Sequence of chain 2.A:
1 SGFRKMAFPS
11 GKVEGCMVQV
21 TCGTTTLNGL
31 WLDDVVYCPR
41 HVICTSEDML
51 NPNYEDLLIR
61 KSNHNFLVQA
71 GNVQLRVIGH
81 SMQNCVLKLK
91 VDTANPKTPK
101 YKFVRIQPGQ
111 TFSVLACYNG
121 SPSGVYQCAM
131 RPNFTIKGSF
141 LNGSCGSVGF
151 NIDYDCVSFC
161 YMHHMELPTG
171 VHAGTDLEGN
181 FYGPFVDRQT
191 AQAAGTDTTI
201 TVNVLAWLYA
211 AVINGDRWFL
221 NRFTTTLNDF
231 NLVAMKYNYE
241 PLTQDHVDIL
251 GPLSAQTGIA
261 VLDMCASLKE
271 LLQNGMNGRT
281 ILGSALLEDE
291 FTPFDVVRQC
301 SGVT

Sequence of chain 1.A:
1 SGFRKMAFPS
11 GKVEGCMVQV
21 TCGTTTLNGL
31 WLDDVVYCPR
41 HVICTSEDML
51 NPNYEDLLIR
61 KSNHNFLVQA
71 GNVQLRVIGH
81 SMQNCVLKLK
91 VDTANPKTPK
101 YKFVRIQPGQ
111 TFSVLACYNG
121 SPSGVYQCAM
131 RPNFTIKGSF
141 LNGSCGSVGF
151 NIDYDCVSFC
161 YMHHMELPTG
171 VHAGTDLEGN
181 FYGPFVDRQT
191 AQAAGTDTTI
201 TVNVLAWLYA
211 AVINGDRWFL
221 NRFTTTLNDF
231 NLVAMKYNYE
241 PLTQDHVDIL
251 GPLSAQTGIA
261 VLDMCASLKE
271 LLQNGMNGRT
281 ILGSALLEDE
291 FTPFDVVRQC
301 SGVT

Binding-site contacts:
Ligand atom C9 contacts residue CYS145 of chain 1.A at 4.1 Å (hydrophobic).
Ligand atom C14 contacts residue ASN142 of chain 1.A at 3.7 Å.
Ligand atom BR contacts residue ARG188 of chain 1.A at 3.8 Å.
Ligand atom C12 contacts residue ASN142 of chain 1.A at 3.6 Å.
Ligand atom C7 contacts residue HIS41 of chain 1.A at 4.0 Å.
Ligand atom C5 contacts residue HIS164 of chain 1.A at 3.6 Å.
Ligand atom BR contacts residue MET165 of chain 1.A at 4.1 Å.
Ligand atom C10 contacts residue MET165 of chain 1.A at 3.7 Å (hydrophobic).
Ligand atom C11 contacts residue SER1 of chain 2.A at 4.0 Å.
Ligand atom BR contacts residue HIS41 of chain 1.A at 3.9 Å.
Ligand atom C13 contacts residue ASN142 of chain 1.A at 4.0 Å.
Ligand atom C11 contacts residue GLU166 of chain 1.A at 3.8 Å.
Ligand atom N2 contacts residue HIS163 of chain 1.A at 2.8 Å (h-bond).
Ligand atom O1 contacts residue ASN142 of chain 1.A at 3.1 Å (h-bond).
Ligand atom C4 contacts residue MET49 of chain 1.A at 3.4 Å (hydrophobic).
Ligand atom C10 contacts residue HIS163 of chain 1.A at 3.2 Å.
Ligand atom C10 contacts residue GLU166 of chain 1.A at 3.5 Å.
Ligand atom C11 contacts residue LEU141 of chain 1.A at 3.7 Å (hydrophobic).
Ligand atom C12 contacts residue PHE140 of chain 1.A at 3.9 Å (hydrophobic).
Ligand atom N2 contacts residue PHE140 of chain 1.A at 3.7 Å.
Ligand atom C9 contacts residue GLU166 of chain 1.A at 3.8 Å.
Ligand atom C12 contacts residue LEU141 of chain 1.A at 3.5 Å (hydrophobic).
Ligand atom C11 contacts residue PHE140 of chain 1.A at 3.3 Å (hydrophobic).
Ligand atom O1 contacts residue GLY143 of chain 1.A at 3.9 Å.
Ligand atom C5 contacts residue HIS41 of chain 1.A at 3.8 Å.
Ligand atom BR contacts residue MET49 of chain 1.A at 3.0 Å.
Ligand atom C13 contacts residue GLU166 of chain 1.A at 3.6 Å.
Ligand atom N2 contacts residue GLU166 of chain 1.A at 3.7 Å.
Ligand atom C11 contacts residue HIS163 of chain 1.A at 4.0 Å.
Ligand atom N2 contacts residue SER144 of chain 1.A at 3.9 Å.
Ligand atom BR contacts residue ASP187 of chain 1.A at 3.6 Å.
Ligand atom N1 contacts residue CYS145 of chain 1.A at 3.4 Å (h-bond).
Ligand atom C4 contacts residue MET165 of chain 1.A at 4.1 Å (hydrophobic).
Ligand atom C8 contacts residue CYS145 of chain 1.A at 3.5 Å (hydrophobic).
Ligand atom O1 contacts residue CYS145 of chain 1.A at 3.9 Å.
Ligand atom C10 contacts residue CYS145 of chain 1.A at 3.9 Å (hydrophobic).
Ligand atom C12 contacts residue GLU166 of chain 1.A at 3.5 Å.
Ligand atom C3 contacts residue MET49 of chain 1.A at 3.7 Å (hydrophobic).
Ligand atom C7 contacts residue CYS145 of chain 1.A at 3.8 Å (hydrophobic).
Ligand atom C14 contacts residue GLU166 of chain 1.A at 3.6 Å.

A small-molecule ligand and the protein it binds are described below.
Small molecule (SMILES): COc1ccc(Br)cc1[C@@H](N)C(=O)Nc1cnccc1C